Sequence of chain 1.A:
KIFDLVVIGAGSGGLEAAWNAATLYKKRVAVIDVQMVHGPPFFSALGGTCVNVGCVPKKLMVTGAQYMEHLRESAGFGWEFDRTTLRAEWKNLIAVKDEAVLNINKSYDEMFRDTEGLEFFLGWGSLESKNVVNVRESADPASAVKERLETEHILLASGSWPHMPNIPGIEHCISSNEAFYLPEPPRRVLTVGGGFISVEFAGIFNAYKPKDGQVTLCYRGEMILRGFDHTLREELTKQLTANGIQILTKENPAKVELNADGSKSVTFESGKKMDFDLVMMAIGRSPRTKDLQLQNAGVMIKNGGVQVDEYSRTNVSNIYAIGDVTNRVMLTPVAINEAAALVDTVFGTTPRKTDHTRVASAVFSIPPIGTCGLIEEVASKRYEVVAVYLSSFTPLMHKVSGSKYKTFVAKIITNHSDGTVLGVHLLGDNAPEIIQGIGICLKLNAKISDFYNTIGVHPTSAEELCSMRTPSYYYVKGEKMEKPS

Binding-site contacts:
Ligand atom C11 contacts residue TRP22 of chain 1.A at 3.5 Å (hydrophobic).
Ligand atom C4 contacts residue QUM1 of chain 1.F at 3.7 Å.
Ligand atom C17 contacts residue LEU18 of chain 1.A at 3.4 Å (hydrophobic).
Ligand atom C28 contacts residue SER110 of chain 1.A at 3.7 Å.
Ligand atom C17 contacts residue MET114 of chain 1.A at 3.1 Å (hydrophobic).
Ligand atom C2 contacts residue QUM1 of chain 1.F at 3.7 Å.
Ligand atom C2 contacts residue TRP22 of chain 1.A at 3.8 Å (hydrophobic).
Ligand atom C9 contacts residue QUM1 of chain 1.F at 3.8 Å.
Ligand atom C23 contacts residue MET114 of chain 1.A at 3.3 Å (hydrophobic).
Ligand atom C4 contacts residue TRP22 of chain 1.A at 3.6 Å (hydrophobic).
Ligand atom C21 contacts residue TRP22 of chain 1.A at 3.5 Å (hydrophobic).
Ligand atom C22 contacts residue MET114 of chain 1.A at 3.7 Å (hydrophobic).
Ligand atom C26 contacts residue ASP117 of chain 1.A at 1.5 Å.
Ligand atom N10 contacts residue GLU19 of chain 1.A at 3.3 Å (salt-bridge).
Ligand atom C27 contacts residue SER110 of chain 1.A at 3.7 Å.
Ligand atom C4 contacts residue GLU19 of chain 1.A at 2.7 Å.
Ligand atom C27 contacts residue GLU113 of chain 1.A at 2.7 Å.
Ligand atom N10 contacts residue TRP22 of chain 1.A at 3.6 Å.
Ligand atom C26 contacts residue GLU113 of chain 1.A at 3.8 Å.
Ligand atom O15 contacts residue LEU18 of chain 1.A at 3.3 Å.
Ligand atom C12 contacts residue TRP22 of chain 1.A at 3.7 Å (hydrophobic).
Ligand atom C1 contacts residue MET114 of chain 1.A at 3.6 Å (hydrophobic).
Ligand atom C11 contacts residue QUM1 of chain 1.F at 3.8 Å.
Ligand atom O15 contacts residue MET114 of chain 1.A at 3.3 Å (h-bond).
Ligand atom C11 contacts residue GLU19 of chain 1.A at 3.4 Å.
Ligand atom C17 contacts residue QUM1 of chain 1.F at 3.0 Å.
Ligand atom C19 contacts residue QUM1 of chain 1.F at 3.8 Å.
Ligand atom C13 contacts residue TRP22 of chain 1.A at 3.8 Å (hydrophobic).
Ligand atom C28 contacts residue GLU113 of chain 1.A at 1.4 Å.
Ligand atom C1 contacts residue QUM1 of chain 1.F at 3.5 Å.
Ligand atom C3 contacts residue GLU19 of chain 1.A at 3.4 Å.
Ligand atom C25 contacts residue ASP117 of chain 1.A at 2.8 Å.
Ligand atom C27 contacts residue MET114 of chain 1.A at 3.2 Å (hydrophobic).
Ligand atom C14 contacts residue TRP22 of chain 1.A at 3.8 Å (hydrophobic).
Ligand atom C12 contacts residue QUM1 of chain 1.F at 3.6 Å.
Ligand atom C3 contacts residue LEU18 of chain 1.A at 3.2 Å (hydrophobic).
Ligand atom C3 contacts residue TRP22 of chain 1.A at 3.5 Å (hydrophobic).
Ligand atom C3 contacts residue QUM1 of chain 1.F at 3.6 Å.
Ligand atom N18 contacts residue QUM1 of chain 1.F at 3.5 Å.
Ligand atom C17 contacts residue TYR111 of chain 1.A at 3.0 Å (hydrophobic).

A protein and the small-molecule ligand that binds it are described below.
Small molecule (SMILES): COc1ccc2[nH]c3cc(Cl)ccc3/c(=N/[C@@H](C)CCCN(CCCl)CCCl)c2c1